The protein below binds the small molecule below.
Small molecule (SMILES): CC(=O)N[C@@H]1[C@@H](O)[C@H](O)[C@@H](CO)O[C@H]1O

Binding-site contacts:
Ligand atom N2 contacts residue ASN103 of chain 1.E at 2.9 Å (h-bond).
Ligand atom C6 contacts residue ARG113 of chain 1.E at 4.0 Å.
Ligand atom C6 contacts residue GLY114 of chain 1.E at 4.3 Å.
Ligand atom C3 contacts residue ASN103 of chain 1.E at 3.8 Å.
Ligand atom C5 contacts residue ASN103 of chain 1.E at 3.7 Å.
Ligand atom C1 contacts residue GLY114 of chain 1.E at 4.4 Å.
Ligand atom O6 contacts residue GLY114 of chain 1.E at 4.2 Å.
Ligand atom O7 contacts residue ASN103 of chain 1.E at 4.3 Å.
Ligand atom C8 contacts residue ASN103 of chain 1.E at 3.3 Å.
Ligand atom O5 contacts residue GLY114 of chain 1.E at 4.0 Å.
Ligand atom C5 contacts residue GLY114 of chain 1.E at 4.2 Å.
Ligand atom C7 contacts residue ASN103 of chain 1.E at 3.3 Å.
Ligand atom C1 contacts residue ASN103 of chain 1.E at 1.4 Å.
Ligand atom C4 contacts residue ASN103 of chain 1.E at 4.2 Å.
Ligand atom C2 contacts residue ASN103 of chain 1.E at 2.5 Å.
Ligand atom O5 contacts residue ASN103 of chain 1.E at 2.4 Å (h-bond).
Ligand atom O6 contacts residue ARG113 of chain 1.E at 3.7 Å.

Sequence of chain 1.E:
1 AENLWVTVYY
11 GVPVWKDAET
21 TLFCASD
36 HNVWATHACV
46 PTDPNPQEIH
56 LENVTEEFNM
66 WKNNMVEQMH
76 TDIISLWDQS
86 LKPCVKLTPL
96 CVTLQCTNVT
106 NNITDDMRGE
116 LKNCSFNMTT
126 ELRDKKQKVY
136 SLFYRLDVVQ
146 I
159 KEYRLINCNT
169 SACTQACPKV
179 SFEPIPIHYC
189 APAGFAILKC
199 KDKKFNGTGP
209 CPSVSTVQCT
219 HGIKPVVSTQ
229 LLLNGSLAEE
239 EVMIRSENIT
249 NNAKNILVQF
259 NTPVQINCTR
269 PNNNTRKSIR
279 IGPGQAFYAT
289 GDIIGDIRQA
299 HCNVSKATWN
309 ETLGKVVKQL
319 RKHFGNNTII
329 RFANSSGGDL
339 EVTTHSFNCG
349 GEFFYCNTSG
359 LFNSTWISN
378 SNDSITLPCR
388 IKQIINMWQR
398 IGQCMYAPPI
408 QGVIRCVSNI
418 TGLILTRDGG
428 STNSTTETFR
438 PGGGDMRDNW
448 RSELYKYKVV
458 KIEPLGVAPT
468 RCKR